Binding-site contacts:
Ligand atom O contacts residue CYS84 of chain 1.A at 3.5 Å (h-bond).
Ligand atom C26 contacts residue GLY83 of chain 1.A at 3.7 Å.
Ligand atom C12 contacts residue LEU264 of chain 1.A at 3.8 Å (hydrophobic).
Ligand atom N1 contacts residue HIS248 of chain 1.A at 3.4 Å (h-bond).
Ligand atom C14 contacts residue LEU268 of chain 1.A at 3.7 Å (hydrophobic).
Ligand atom C13 contacts residue LEU264 of chain 1.A at 3.5 Å (hydrophobic).
Ligand atom C25 contacts residue CYS84 of chain 1.A at 3.6 Å (hydrophobic).
Ligand atom C11 contacts residue PHE81 of chain 1.A at 3.5 Å (hydrophobic).
Ligand atom C3 contacts residue CYS84 of chain 1.A at 3.7 Å (hydrophobic).
Ligand atom C15 contacts residue CYS84 of chain 1.A at 3.6 Å (hydrophobic).
Ligand atom C19 contacts residue PHE162 of chain 1.A at 3.6 Å (hydrophobic).
Ligand atom C22 contacts residue HIS122 of chain 1.A at 3.4 Å.
Ligand atom C13 contacts residue GLN85 of chain 1.A at 3.6 Å.
Ligand atom C22 contacts residue TYR272 of chain 1.A at 3.4 Å (hydrophobic).
Ligand atom C20 contacts residue PHE81 of chain 1.A at 3.7 Å (hydrophobic).
Ligand atom O2 contacts residue TYR272 of chain 1.A at 3.8 Å.
Ligand atom C contacts residue VAL138 of chain 1.A at 3.7 Å (hydrophobic).
Ligand atom C22 contacts residue SER88 of chain 1.A at 3.6 Å.
Ligand atom C8 contacts residue SER88 of chain 1.A at 3.6 Å.
Ligand atom O1 contacts residue CYS84 of chain 1.A at 3.6 Å.
Ligand atom C22 contacts residue HIS248 of chain 1.A at 3.6 Å.
Ligand atom O3 contacts residue TYR272 of chain 1.A at 2.5 Å (h-bond).
Ligand atom C20 contacts residue PHE162 of chain 1.A at 3.5 Å (hydrophobic).
Ligand atom O2 contacts residue SER88 of chain 1.A at 2.6 Å (h-bond).
Ligand atom N2 contacts residue ILE140 of chain 1.A at 3.5 Å.
Ligand atom C27 contacts residue GLY83 of chain 1.A at 3.6 Å.
Ligand atom C21 contacts residue PHE81 of chain 1.A at 3.6 Å (hydrophobic).
Ligand atom C13 contacts residue LEU268 of chain 1.A at 3.8 Å (hydrophobic).
Ligand atom C19 contacts residue PHE159 of chain 1.A at 3.7 Å (hydrophobic).
Ligand atom N contacts residue CYS84 of chain 1.A at 3.5 Å (h-bond).
Ligand atom O1 contacts residue HIS248 of chain 1.A at 3.3 Å.
Ligand atom O3 contacts residue HIS248 of chain 1.A at 2.7 Å (h-bond).
Ligand atom C17 contacts residue CYS84 of chain 1.A at 3.7 Å (hydrophobic).
Ligand atom C29 contacts residue CYS84 of chain 1.A at 3.6 Å (hydrophobic).
Ligand atom O3 contacts residue HIS122 of chain 1.A at 3.4 Å (h-bond).
Ligand atom C21 contacts residue PHE162 of chain 1.A at 3.5 Å (hydrophobic).
Ligand atom C7 contacts residue TYR126 of chain 1.A at 3.8 Å (hydrophobic).
Ligand atom O2 contacts residue HIS122 of chain 1.A at 2.8 Å (h-bond).
Ligand atom C12 contacts residue PHE81 of chain 1.A at 3.5 Å (hydrophobic).
Ligand atom C25 contacts residue ILE140 of chain 1.A at 3.6 Å (hydrophobic).

Sequence of chain 1.A:
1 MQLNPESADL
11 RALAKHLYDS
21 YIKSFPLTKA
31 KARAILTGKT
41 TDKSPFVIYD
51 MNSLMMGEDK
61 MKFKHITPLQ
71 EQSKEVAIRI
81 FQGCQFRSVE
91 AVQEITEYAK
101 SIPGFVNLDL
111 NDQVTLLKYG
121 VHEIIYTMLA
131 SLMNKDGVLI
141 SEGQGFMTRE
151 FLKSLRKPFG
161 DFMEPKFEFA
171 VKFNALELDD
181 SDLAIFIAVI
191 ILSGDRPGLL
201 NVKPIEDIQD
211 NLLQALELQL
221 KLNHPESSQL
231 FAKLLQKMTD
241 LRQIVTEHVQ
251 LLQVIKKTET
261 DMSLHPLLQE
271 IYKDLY

This small molecule binds to this protein.
Small molecule (SMILES): CN(CCOc1ccc(C[C@H](Nc2ccccc2C(=O)c2ccccc2)C(=O)O)cc1)c1ccccn1